Binding-site contacts:
Ligand atom O2 contacts residue GLU31 of chain 1.C at 3.2 Å (salt-bridge).
Ligand atom O6 contacts residue ASN30 of chain 1.C at 2.7 Å (h-bond).
Ligand atom O3 contacts residue PRO61 of chain 1.C at 3.0 Å.
Ligand atom C3 contacts residue LYS89 of chain 1.C at 4.0 Å.
Ligand atom C3 contacts residue TYR87 of chain 1.C at 3.4 Å (hydrophobic).
Ligand atom O3 contacts residue GLU301 of chain 1.C at 3.3 Å (salt-bridge).
Ligand atom C6 contacts residue ASN30 of chain 1.C at 3.9 Å.
Ligand atom O2 contacts residue PRO61 of chain 1.C at 2.7 Å (h-bond).
Ligand atom O1 contacts residue GLY88 of chain 1.C at 4.0 Å.
Ligand atom O2 contacts residue GLU301 of chain 1.C at 2.6 Å (salt-bridge).
Ligand atom O3 contacts residue TYR87 of chain 1.C at 3.5 Å (h-bond).
Ligand atom O3 contacts residue ASN30 of chain 1.C at 3.8 Å.
Ligand atom O2 contacts residue LYS89 of chain 1.C at 3.5 Å.
Ligand atom O4 contacts residue GLY88 of chain 1.C at 4.0 Å.
Ligand atom O4 contacts residue TYR87 of chain 1.C at 3.1 Å (h-bond).
Ligand atom C3 contacts residue GLU301 of chain 1.C at 3.9 Å.
Ligand atom C5 contacts residue TYR87 of chain 1.C at 3.6 Å (hydrophobic).
Ligand atom O3 contacts residue GLY88 of chain 1.C at 4.0 Å.
Ligand atom O2 contacts residue LYS84 of chain 1.C at 3.1 Å (salt-bridge).
Ligand atom O5 contacts residue ASN30 of chain 1.C at 3.5 Å.
Ligand atom C3 contacts residue TRP300 of chain 1.C at 4.0 Å (hydrophobic).
Ligand atom C2 contacts residue GLU31 of chain 1.C at 3.7 Å.
Ligand atom O2 contacts residue TYR87 of chain 1.C at 3.6 Å.
Ligand atom C4 contacts residue TYR87 of chain 1.C at 3.7 Å (hydrophobic).
Ligand atom C4 contacts residue TRP300 of chain 1.C at 3.8 Å (hydrophobic).
Ligand atom C2 contacts residue ASN30 of chain 1.C at 3.7 Å.
Ligand atom O1 contacts residue LYS84 of chain 1.C at 3.5 Å.
Ligand atom O3 contacts residue TRP59 of chain 1.C at 3.0 Å (h-bond).
Ligand atom O3 contacts residue LYS89 of chain 1.C at 2.9 Å (salt-bridge).
Ligand atom O3 contacts residue ARG304 of chain 1.C at 3.3 Å (salt-bridge).
Ligand atom O2 contacts residue ARG304 of chain 1.C at 4.0 Å.
Ligand atom C2 contacts residue PRO61 of chain 1.C at 3.7 Å (hydrophobic).
Ligand atom C2 contacts residue TRP300 of chain 1.C at 3.7 Å (hydrophobic).
Ligand atom C3 contacts residue TRP59 of chain 1.C at 3.9 Å (hydrophobic).
Ligand atom O3 contacts residue TRP300 of chain 1.C at 3.8 Å.
Ligand atom O2 contacts residue GLY88 of chain 1.C at 4.0 Å.
Ligand atom C2 contacts residue GLU301 of chain 1.C at 3.4 Å.
Ligand atom C3 contacts residue GLY88 of chain 1.C at 3.6 Å.
Ligand atom C1 contacts residue ASN30 of chain 1.C at 3.9 Å.
Ligand atom O2 contacts residue TRP59 of chain 1.C at 3.6 Å (h-bond).

Sequence of chain 1.C:
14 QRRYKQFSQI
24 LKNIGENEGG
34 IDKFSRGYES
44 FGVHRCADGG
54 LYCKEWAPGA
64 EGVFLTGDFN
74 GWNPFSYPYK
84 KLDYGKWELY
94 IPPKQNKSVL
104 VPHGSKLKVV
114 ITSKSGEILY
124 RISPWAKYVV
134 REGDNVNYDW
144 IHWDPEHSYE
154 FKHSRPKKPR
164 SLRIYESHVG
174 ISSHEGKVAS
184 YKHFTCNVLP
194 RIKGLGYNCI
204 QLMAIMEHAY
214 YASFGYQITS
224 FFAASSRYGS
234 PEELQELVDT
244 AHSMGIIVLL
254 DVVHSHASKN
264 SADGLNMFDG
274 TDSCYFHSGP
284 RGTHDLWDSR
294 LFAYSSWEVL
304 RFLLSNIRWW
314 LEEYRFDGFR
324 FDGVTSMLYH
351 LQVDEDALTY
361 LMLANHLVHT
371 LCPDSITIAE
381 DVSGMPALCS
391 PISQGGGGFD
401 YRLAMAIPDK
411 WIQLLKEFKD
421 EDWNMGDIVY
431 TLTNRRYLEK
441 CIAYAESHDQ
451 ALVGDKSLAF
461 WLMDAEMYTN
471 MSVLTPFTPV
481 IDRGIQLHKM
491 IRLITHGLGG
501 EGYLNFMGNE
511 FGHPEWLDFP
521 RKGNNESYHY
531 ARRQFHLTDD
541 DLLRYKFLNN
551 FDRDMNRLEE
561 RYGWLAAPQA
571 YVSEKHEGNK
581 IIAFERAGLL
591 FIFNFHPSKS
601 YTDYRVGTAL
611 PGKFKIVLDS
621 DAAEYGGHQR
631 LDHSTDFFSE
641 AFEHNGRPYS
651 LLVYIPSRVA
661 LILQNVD

This protein binds this small molecule.
Small molecule (SMILES): OC[C@H]1O[C@H](O[C@H]2[C@H](O)[C@@H](O)[C@@H](O[C@H]3[C@H](O)[C@@H](O)[C@@H](O[C@H]4[C@H](O)[C@@H](O)[C@@H](O[C@H]5[C@H](O)[C@@H](O)[C@@H](O[C@H]6[C@H](O)[C@@H](O)[C@@H](O[C@H]7[C@H](O)[C@@H](O)[C@@H](O)O[C@@H]7CO)O[C@@H]6CO)O[C@@H]5CO)O[C@@H]4CO)O[C@@H]3CO)O[C@@H]2CO)[C@H](O)[C@@H](O)[C@@H]1O